The small molecule below binds the protein below.
Small molecule (SMILES): CCOC(=O)c1ccc(OCCCC2CCN(c3ccc(C)nn3)CC2)cc1

Sequence of chain 19.B:
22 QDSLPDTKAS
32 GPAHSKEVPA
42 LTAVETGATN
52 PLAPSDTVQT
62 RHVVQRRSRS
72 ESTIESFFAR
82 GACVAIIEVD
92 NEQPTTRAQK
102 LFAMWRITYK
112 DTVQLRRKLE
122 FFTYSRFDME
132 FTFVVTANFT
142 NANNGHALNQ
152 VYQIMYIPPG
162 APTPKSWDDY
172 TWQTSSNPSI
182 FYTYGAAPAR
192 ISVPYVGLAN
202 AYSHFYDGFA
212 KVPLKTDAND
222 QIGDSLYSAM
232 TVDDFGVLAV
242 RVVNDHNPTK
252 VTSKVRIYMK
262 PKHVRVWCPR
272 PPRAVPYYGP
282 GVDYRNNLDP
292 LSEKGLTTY

Sequence of chain 19.D:
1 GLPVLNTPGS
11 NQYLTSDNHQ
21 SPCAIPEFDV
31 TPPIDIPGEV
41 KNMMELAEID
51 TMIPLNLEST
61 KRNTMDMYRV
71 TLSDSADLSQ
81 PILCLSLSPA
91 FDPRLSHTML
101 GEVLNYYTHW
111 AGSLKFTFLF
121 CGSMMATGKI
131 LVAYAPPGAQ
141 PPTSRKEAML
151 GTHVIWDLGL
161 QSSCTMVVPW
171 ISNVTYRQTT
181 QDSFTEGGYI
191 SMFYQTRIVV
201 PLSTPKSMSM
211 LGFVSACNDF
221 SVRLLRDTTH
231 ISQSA

Sequence of chain 20.D:
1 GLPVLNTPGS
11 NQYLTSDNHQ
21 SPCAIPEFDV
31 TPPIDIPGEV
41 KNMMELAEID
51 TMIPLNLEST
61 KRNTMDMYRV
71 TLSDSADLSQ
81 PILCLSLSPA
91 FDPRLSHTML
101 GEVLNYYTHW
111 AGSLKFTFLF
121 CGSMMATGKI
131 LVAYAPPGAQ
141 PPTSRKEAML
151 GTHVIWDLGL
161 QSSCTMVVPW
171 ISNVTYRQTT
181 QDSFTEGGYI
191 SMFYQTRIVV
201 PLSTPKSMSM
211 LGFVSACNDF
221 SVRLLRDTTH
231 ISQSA

Binding-site contacts:
Ligand atom N3 contacts residue ILE192 of chain 19.B at 3.7 Å.
Ligand atom O24 contacts residue TYR110 of chain 19.B at 3.3 Å.
Ligand atom N6 contacts residue VAL194 of chain 19.B at 3.6 Å.
Ligand atom C13 contacts residue PHE236 of chain 19.B at 3.8 Å (hydrophobic).
Ligand atom C22 contacts residue TYR110 of chain 19.B at 3.3 Å (hydrophobic).
Ligand atom C3 contacts residue TYR157 of chain 19.B at 3.4 Å (hydrophobic).
Ligand atom C10 contacts residue PHE132 of chain 19.B at 3.7 Å (hydrophobic).
Ligand atom C1 contacts residue ILE181 of chain 19.B at 3.5 Å (hydrophobic).
Ligand atom C19 contacts residue TYR110 of chain 19.B at 3.8 Å (hydrophobic).
Ligand atom C9 contacts residue VAL194 of chain 19.B at 3.8 Å (hydrophobic).
Ligand atom C13 contacts residue ILE108 of chain 19.B at 3.6 Å (hydrophobic).
Ligand atom C21 contacts residue TYR203 of chain 19.B at 3.7 Å (hydrophobic).
Ligand atom C17 contacts residue MET130 of chain 19.B at 3.7 Å (hydrophobic).
Ligand atom C7 contacts residue TYR157 of chain 19.B at 3.5 Å (hydrophobic).
Ligand atom O24 contacts residue THR109 of chain 19.B at 3.6 Å.
Ligand atom C25 contacts residue THR109 of chain 19.B at 3.2 Å.
Ligand atom C1 contacts residue ILE155 of chain 19.B at 3.8 Å (hydrophobic).
Ligand atom O15 contacts residue MET130 of chain 19.B at 3.8 Å.
Ligand atom C12 contacts residue PHE236 of chain 19.B at 3.7 Å (hydrophobic).
Ligand atom C20 contacts residue PHE236 of chain 19.B at 3.4 Å (hydrophobic).
Ligand atom O24 contacts residue PHE236 of chain 19.B at 3.9 Å.
Ligand atom N3 contacts residue LEU239 of chain 19.B at 3.8 Å.
Ligand atom O23 contacts residue TYR110 of chain 19.B at 3.5 Å.
Ligand atom N4 contacts residue LEU239 of chain 19.B at 3.6 Å.
Ligand atom C16 contacts residue MET130 of chain 19.B at 3.8 Å (hydrophobic).
Ligand atom C4 contacts residue ALA24 of chain 19.D at 3.9 Å (hydrophobic).
Ligand atom C3 contacts residue ALA24 of chain 19.D at 3.6 Å (hydrophobic).
Ligand atom C8 contacts residue TYR157 of chain 19.B at 3.4 Å (hydrophobic).
Ligand atom O23 contacts residue PHE236 of chain 19.B at 3.3 Å.
Ligand atom C7 contacts residue VAL194 of chain 19.B at 3.6 Å (hydrophobic).
Ligand atom C7 contacts residue ILE25 of chain 19.D at 3.8 Å (hydrophobic).
Ligand atom C18 contacts residue TYR110 of chain 19.B at 3.8 Å (hydrophobic).
Ligand atom C22 contacts residue PHE236 of chain 19.B at 3.3 Å (hydrophobic).
Ligand atom C11 contacts residue PHE132 of chain 19.B at 3.5 Å (hydrophobic).
Ligand atom C10 contacts residue ILE108 of chain 19.B at 3.5 Å (hydrophobic).
Ligand atom N4 contacts residue ILE192 of chain 19.B at 3.6 Å.
Ligand atom C4 contacts residue TYR157 of chain 19.B at 3.5 Å (hydrophobic).
Ligand atom C8 contacts residue VAL194 of chain 19.B at 3.8 Å (hydrophobic).
Ligand atom C19 contacts residue PHE236 of chain 19.B at 3.6 Å (hydrophobic).
Ligand atom C3 contacts residue PRO179 of chain 19.B at 3.6 Å (hydrophobic).